Sequence of chain 1.B:
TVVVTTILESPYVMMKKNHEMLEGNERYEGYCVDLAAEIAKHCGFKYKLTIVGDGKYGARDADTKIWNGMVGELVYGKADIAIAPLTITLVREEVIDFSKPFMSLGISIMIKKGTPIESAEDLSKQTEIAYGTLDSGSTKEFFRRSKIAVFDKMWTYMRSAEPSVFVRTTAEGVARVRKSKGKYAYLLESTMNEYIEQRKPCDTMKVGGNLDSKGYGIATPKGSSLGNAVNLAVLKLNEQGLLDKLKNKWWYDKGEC

Binding-site contacts:
Ligand atom C6 contacts residue SO41 of chain 1.D at 3.5 Å.
Ligand atom C4 contacts residue GLU193 of chain 1.B at 3.6 Å.
Ligand atom C5 contacts residue GLU193 of chain 1.B at 3.2 Å.
Ligand atom O3 contacts residue TYR61 of chain 1.B at 3.5 Å (h-bond).
Ligand atom O3 contacts residue PRO89 of chain 1.B at 3.4 Å.
Ligand atom C2 contacts residue TYR61 of chain 1.B at 3.6 Å (hydrophobic).
Ligand atom O2 contacts residue TYR61 of chain 1.B at 3.6 Å.
Ligand atom C5 contacts residue PRO89 of chain 1.B at 3.2 Å (hydrophobic).
Ligand atom C1 contacts residue TYR61 of chain 1.B at 3.3 Å (hydrophobic).
Ligand atom N4 contacts residue THR174 of chain 1.B at 3.7 Å.
Ligand atom O6 contacts residue MET196 of chain 1.B at 3.2 Å.
Ligand atom C5 contacts residue TYR61 of chain 1.B at 3.5 Å (hydrophobic).
Ligand atom C6 contacts residue GLU193 of chain 1.B at 3.6 Å.
Ligand atom O1 contacts residue LEU90 of chain 1.B at 3.5 Å.
Ligand atom O1 contacts residue ARG96 of chain 1.B at 2.7 Å (salt-bridge).
Ligand atom O2 contacts residue ARG96 of chain 1.B at 2.9 Å (salt-bridge).
Ligand atom N1 contacts residue TYR61 of chain 1.B at 3.4 Å.
Ligand atom O3 contacts residue TYR16 of chain 1.B at 3.3 Å.
Ligand atom O1 contacts residue THR91 of chain 1.B at 3.0 Å (h-bond).
Ligand atom O3 contacts residue TYR220 of chain 1.B at 3.4 Å (h-bond).
Ligand atom O3 contacts residue GLU13 of chain 1.B at 3.6 Å.
Ligand atom C7 contacts residue TYR220 of chain 1.B at 3.6 Å (hydrophobic).
Ligand atom C7 contacts residue GLU193 of chain 1.B at 3.0 Å.
Ligand atom O5 contacts residue TYR220 of chain 1.B at 3.6 Å.
Ligand atom C5 contacts residue TYR220 of chain 1.B at 3.5 Å (hydrophobic).
Ligand atom O5 contacts residue MET196 of chain 1.B at 3.4 Å.
Ligand atom O4 contacts residue THR174 of chain 1.B at 3.5 Å (h-bond).
Ligand atom C1 contacts residue THR91 of chain 1.B at 3.5 Å.
Ligand atom O6 contacts residue THR174 of chain 1.B at 3.6 Å.
Ligand atom O1 contacts residue TYR61 of chain 1.B at 3.4 Å.
Ligand atom N3 contacts residue TYR220 of chain 1.B at 3.3 Å (h-bond).
Ligand atom N1 contacts residue THR91 of chain 1.B at 3.6 Å (h-bond).
Ligand atom C1 contacts residue PRO89 of chain 1.B at 3.6 Å (hydrophobic).
Ligand atom C3 contacts residue TYR61 of chain 1.B at 3.6 Å (hydrophobic).
Ligand atom C3 contacts residue PRO89 of chain 1.B at 3.4 Å (hydrophobic).
Ligand atom O6 contacts residue GLU13 of chain 1.B at 3.4 Å (salt-bridge).
Ligand atom N3 contacts residue GLU193 of chain 1.B at 3.6 Å.
Ligand atom N1 contacts residue PRO89 of chain 1.B at 2.6 Å (h-bond).
Ligand atom C8 contacts residue GLU193 of chain 1.B at 3.2 Å.
Ligand atom C3 contacts residue GLU193 of chain 1.B at 3.6 Å.

The small molecule below binds the protein below.
Small molecule (SMILES): O=C1N=c2cc([N+](=O)[O-])c([N+](=O)[O-])cc2=NC1=O